Sequence of chain 1.A:
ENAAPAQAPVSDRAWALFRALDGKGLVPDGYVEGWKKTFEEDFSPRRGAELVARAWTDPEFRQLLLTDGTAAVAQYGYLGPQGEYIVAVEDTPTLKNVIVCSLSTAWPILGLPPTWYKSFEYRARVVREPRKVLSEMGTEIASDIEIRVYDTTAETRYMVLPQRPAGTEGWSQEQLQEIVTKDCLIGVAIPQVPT

Sequence of chain 1.B:
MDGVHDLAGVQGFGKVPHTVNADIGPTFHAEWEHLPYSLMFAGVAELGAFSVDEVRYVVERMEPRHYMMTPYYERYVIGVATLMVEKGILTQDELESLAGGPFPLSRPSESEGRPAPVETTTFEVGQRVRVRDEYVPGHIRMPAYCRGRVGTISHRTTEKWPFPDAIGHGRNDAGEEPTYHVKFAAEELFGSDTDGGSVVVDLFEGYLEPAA

Binding-site contacts:
Ligand atom NAD contacts residue SER114 of chain 1.A at 3.6 Å.
Ligand atom CAB contacts residue ARG56 of chain 1.B at 3.8 Å.
Ligand atom CAC contacts residue ARG56 of chain 1.B at 4.1 Å.
Ligand atom CAF contacts residue TYR72 of chain 1.B at 3.5 Å (hydrophobic).
Ligand atom CAG contacts residue VAL52 of chain 1.B at 4.5 Å (hydrophobic).
Ligand atom CAF contacts residue SER114 of chain 1.A at 3.9 Å.
Ligand atom NAD contacts residue TYR76 of chain 1.B at 3.2 Å (h-bond).
Ligand atom CAF contacts residue TYR37 of chain 1.B at 3.9 Å (hydrophobic).
Ligand atom CAA contacts residue VAL52 of chain 1.B at 4.5 Å (hydrophobic).
Ligand atom CAC contacts residue TRP118 of chain 1.A at 4.0 Å (hydrophobic).
Ligand atom CAF contacts residue TYR76 of chain 1.B at 4.3 Å (hydrophobic).
Ligand atom CAA contacts residue MET40 of chain 1.B at 3.7 Å (hydrophobic).
Ligand atom CAG contacts residue CSO115 of chain 1.A at 4.5 Å.
Ligand atom CAC contacts residue GLN91 of chain 1.A at 3.5 Å.
Ligand atom CAB contacts residue VAL52 of chain 1.B at 4.0 Å (hydrophobic).
Ligand atom OAE contacts residue TYR37 of chain 1.B at 3.1 Å (h-bond).
Ligand atom CAC contacts residue CSO115 of chain 1.A at 4.0 Å.
Ligand atom OAE contacts residue SER114 of chain 1.A at 3.5 Å (h-bond).
Ligand atom NAD contacts residue TYR72 of chain 1.B at 2.9 Å (h-bond).
Ligand atom CAB contacts residue CSD113 of chain 1.A at 3.7 Å.
Ligand atom OAE contacts residue TYR72 of chain 1.B at 3.1 Å (h-bond).
Ligand atom CAB contacts residue CSO115 of chain 1.A at 4.0 Å.
Ligand atom NAD contacts residue TYR37 of chain 1.B at 4.2 Å.
Ligand atom OAE contacts residue TRP118 of chain 1.A at 3.4 Å.
Ligand atom CAC contacts residue VAL52 of chain 1.B at 4.3 Å (hydrophobic).
Ligand atom NAD contacts residue CSD113 of chain 1.A at 4.3 Å.
Ligand atom CAA contacts residue TYR37 of chain 1.B at 4.1 Å (hydrophobic).
Ligand atom CAF contacts residue TRP118 of chain 1.A at 4.4 Å (hydrophobic).
Ligand atom CAB contacts residue TYR76 of chain 1.B at 4.5 Å (hydrophobic).

A protein and the small-molecule ligand that binds it are described below.
Small molecule (SMILES): CC(C)(C)C(N)=O